Sequence of chain 1.B:
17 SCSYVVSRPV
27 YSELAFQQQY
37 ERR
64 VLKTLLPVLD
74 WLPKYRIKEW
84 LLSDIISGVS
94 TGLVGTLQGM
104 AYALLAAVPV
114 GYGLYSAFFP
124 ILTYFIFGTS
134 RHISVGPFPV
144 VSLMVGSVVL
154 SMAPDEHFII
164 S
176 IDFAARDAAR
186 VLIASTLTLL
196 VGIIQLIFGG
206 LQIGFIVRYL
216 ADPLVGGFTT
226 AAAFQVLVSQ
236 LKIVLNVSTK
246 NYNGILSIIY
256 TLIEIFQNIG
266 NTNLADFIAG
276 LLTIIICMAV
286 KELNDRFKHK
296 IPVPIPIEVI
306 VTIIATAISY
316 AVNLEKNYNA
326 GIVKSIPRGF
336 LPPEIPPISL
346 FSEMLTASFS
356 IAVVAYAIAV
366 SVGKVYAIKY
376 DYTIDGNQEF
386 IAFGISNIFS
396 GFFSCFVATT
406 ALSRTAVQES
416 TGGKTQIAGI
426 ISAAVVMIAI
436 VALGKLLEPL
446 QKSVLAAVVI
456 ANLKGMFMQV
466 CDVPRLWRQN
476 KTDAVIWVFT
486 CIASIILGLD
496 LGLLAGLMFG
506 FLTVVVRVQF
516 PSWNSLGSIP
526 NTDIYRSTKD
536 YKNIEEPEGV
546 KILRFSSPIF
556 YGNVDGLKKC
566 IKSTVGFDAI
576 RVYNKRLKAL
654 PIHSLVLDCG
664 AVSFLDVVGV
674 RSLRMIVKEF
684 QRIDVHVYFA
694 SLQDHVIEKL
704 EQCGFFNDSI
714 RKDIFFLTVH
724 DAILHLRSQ

The protein below binds the small molecule below.
Small molecule (SMILES): O=C(O)c1cccnc1Nc1cccc(C(F)(F)F)c1

Binding-site contacts:
Ligand atom F1 contacts residue VAL97 of chain 1.B at 3.7 Å.
Ligand atom O7 contacts residue ASN457 of chain 1.B at 3.3 Å.
Ligand atom O7 contacts residue TYR105 of chain 1.B at 3.4 Å (h-bond).
Ligand atom C3 contacts residue TYR105 of chain 1.B at 4.1 Å (hydrophobic).
Ligand atom N1 contacts residue GLN101 of chain 1.B at 4.0 Å.
Ligand atom N2 contacts residue GLN101 of chain 1.B at 4.1 Å.
Ligand atom N1 contacts residue VAL453 of chain 1.B at 4.0 Å.
Ligand atom C15 contacts residue VAL97 of chain 1.B at 4.0 Å (hydrophobic).
Ligand atom C4 contacts residue ALA104 of chain 1.B at 3.8 Å (hydrophobic).
Ligand atom C5 contacts residue VAL453 of chain 1.B at 3.7 Å (hydrophobic).
Ligand atom O8 contacts residue ASN457 of chain 1.B at 4.1 Å.
Ligand atom C14 contacts residue GLU303 of chain 1.B at 4.0 Å.
Ligand atom C3 contacts residue ALA104 of chain 1.B at 4.2 Å (hydrophobic).
Ligand atom O8 contacts residue TYR105 of chain 1.B at 2.9 Å (h-bond).
Ligand atom F2 contacts residue PRO301 of chain 1.B at 4.1 Å.
Ligand atom C2 contacts residue VAL453 of chain 1.B at 4.0 Å (hydrophobic).
Ligand atom F3 contacts residue ILE302 of chain 1.B at 4.0 Å.
Ligand atom O7 contacts residue GLN101 of chain 1.B at 3.9 Å.
Ligand atom C13 contacts residue SER408 of chain 1.B at 3.6 Å.
Ligand atom F3 contacts residue GLU303 of chain 1.B at 2.8 Å.
Ligand atom C1 contacts residue ASN457 of chain 1.B at 3.9 Å.
Ligand atom F2 contacts residue VAL97 of chain 1.B at 3.3 Å.
Ligand atom F1 contacts residue VAL304 of chain 1.B at 3.6 Å.
Ligand atom C2 contacts residue ASN457 of chain 1.B at 3.7 Å.
Ligand atom C15 contacts residue GLU303 of chain 1.B at 3.7 Å.
Ligand atom C6 contacts residue ASN457 of chain 1.B at 3.5 Å.
Ligand atom C9 contacts residue GLU303 of chain 1.B at 3.5 Å.
Ligand atom N2 contacts residue ASN457 of chain 1.B at 3.8 Å.
Ligand atom F3 contacts residue PRO301 of chain 1.B at 3.3 Å.
Ligand atom C12 contacts residue ASN457 of chain 1.B at 4.1 Å.
Ligand atom C10 contacts residue GLU303 of chain 1.B at 3.8 Å.
Ligand atom C6 contacts residue GLN101 of chain 1.B at 4.1 Å.
Ligand atom C2 contacts residue GLN101 of chain 1.B at 3.9 Å.
Ligand atom C2 contacts residue TYR105 of chain 1.B at 3.7 Å (hydrophobic).
Ligand atom C12 contacts residue SER408 of chain 1.B at 3.3 Å.
Ligand atom C6 contacts residue TYR105 of chain 1.B at 3.1 Å (hydrophobic).
Ligand atom C1 contacts residue VAL453 of chain 1.B at 4.1 Å (hydrophobic).
Ligand atom C3 contacts residue VAL453 of chain 1.B at 3.8 Å (hydrophobic).
Ligand atom C1 contacts residue GLN101 of chain 1.B at 3.8 Å.
Ligand atom C4 contacts residue VAL453 of chain 1.B at 3.6 Å (hydrophobic).